Binding-site contacts:
Ligand atom C1 contacts residue GLU96 of chain 1.A at 3.8 Å.
Ligand atom O1 contacts residue ASP93 of chain 1.A at 3.9 Å.
Ligand atom C6 contacts residue GLU96 of chain 1.A at 3.8 Å.
Ligand atom C13 contacts residue ILE95 of chain 1.A at 3.4 Å (hydrophobic).
Ligand atom C5 contacts residue GLU96 of chain 1.A at 3.8 Å.
Ligand atom N1 contacts residue ILE95 of chain 1.A at 2.9 Å (h-bond).
Ligand atom C10 contacts residue ASP93 of chain 1.A at 3.6 Å.
Ligand atom N4 contacts residue PHE92 of chain 1.A at 3.2 Å.
Ligand atom C12 contacts residue ILE95 of chain 1.A at 3.3 Å (hydrophobic).
Ligand atom C2 contacts residue ILE95 of chain 1.A at 3.5 Å (hydrophobic).
Ligand atom O4 contacts residue PHE92 of chain 1.A at 3.4 Å.
Ligand atom C10 contacts residue ILE95 of chain 1.A at 3.9 Å (hydrophobic).
Ligand atom C16 contacts residue PHE92 of chain 1.A at 3.8 Å (hydrophobic).
Ligand atom C2 contacts residue GLU96 of chain 1.A at 3.7 Å.
Ligand atom C21 contacts residue TYR172 of chain 1.A at 3.5 Å (hydrophobic).
Ligand atom C2 contacts residue ASP93 of chain 1.A at 3.8 Å.
Ligand atom N3 contacts residue ILE95 of chain 1.A at 3.2 Å (h-bond).
Ligand atom C3 contacts residue GLU96 of chain 1.A at 3.6 Å.
Ligand atom C21 contacts residue ALA199 of chain 1.A at 3.7 Å (hydrophobic).
Ligand atom C20 contacts residue GLU204 of chain 1.A at 3.4 Å.
Ligand atom C14 contacts residue PHE92 of chain 1.A at 3.3 Å (hydrophobic).
Ligand atom O3 contacts residue PHE92 of chain 1.A at 3.0 Å.
Ligand atom N2 contacts residue ASP93 of chain 1.A at 3.8 Å.
Ligand atom C5 contacts residue ARG94 of chain 1.A at 3.9 Å.
Ligand atom C21 contacts residue LEU205 of chain 1.A at 3.8 Å (hydrophobic).
Ligand atom C15 contacts residue ILE95 of chain 1.A at 3.7 Å (hydrophobic).
Ligand atom N3 contacts residue PHE92 of chain 1.A at 2.9 Å (h-bond).
Ligand atom O2 contacts residue PRO97 of chain 1.A at 3.7 Å.
Ligand atom C22 contacts residue LEU205 of chain 1.A at 3.9 Å (hydrophobic).
Ligand atom C5 contacts residue ILE95 of chain 1.A at 3.8 Å (hydrophobic).
Ligand atom N1 contacts residue ASP93 of chain 1.A at 3.5 Å (salt-bridge).
Ligand atom O4 contacts residue PRO132 of chain 1.A at 3.2 Å.
Ligand atom C15 contacts residue PRO97 of chain 1.A at 3.6 Å (hydrophobic).
Ligand atom C4 contacts residue PRO97 of chain 1.A at 3.5 Å (hydrophobic).
Ligand atom C5 contacts residue ASP93 of chain 1.A at 3.2 Å.
Ligand atom C12 contacts residue PHE92 of chain 1.A at 3.9 Å (hydrophobic).
Ligand atom N2 contacts residue PHE92 of chain 1.A at 3.8 Å.
Ligand atom C20 contacts residue GLY203 of chain 1.A at 3.4 Å.
Ligand atom O4 contacts residue ILE95 of chain 1.A at 3.4 Å.
Ligand atom C7 contacts residue GLU96 of chain 1.A at 3.7 Å.

This small molecule binds to this protein.
Small molecule (SMILES): CC(C)(C)c1ccc(C(=O)NNC(=O)Nc2cccc3ccccc23)cc1[N+](=O)[O-]

Sequence of chain 1.A:
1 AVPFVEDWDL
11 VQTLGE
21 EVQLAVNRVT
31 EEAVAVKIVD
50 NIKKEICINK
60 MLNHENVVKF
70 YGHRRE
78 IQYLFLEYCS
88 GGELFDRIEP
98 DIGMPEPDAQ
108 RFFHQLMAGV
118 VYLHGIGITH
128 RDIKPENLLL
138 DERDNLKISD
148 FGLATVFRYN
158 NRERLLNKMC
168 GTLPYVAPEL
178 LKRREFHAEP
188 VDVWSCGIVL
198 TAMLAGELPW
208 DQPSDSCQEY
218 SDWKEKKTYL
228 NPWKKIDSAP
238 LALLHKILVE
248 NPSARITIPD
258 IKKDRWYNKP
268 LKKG